Sequence of chain 1.B:
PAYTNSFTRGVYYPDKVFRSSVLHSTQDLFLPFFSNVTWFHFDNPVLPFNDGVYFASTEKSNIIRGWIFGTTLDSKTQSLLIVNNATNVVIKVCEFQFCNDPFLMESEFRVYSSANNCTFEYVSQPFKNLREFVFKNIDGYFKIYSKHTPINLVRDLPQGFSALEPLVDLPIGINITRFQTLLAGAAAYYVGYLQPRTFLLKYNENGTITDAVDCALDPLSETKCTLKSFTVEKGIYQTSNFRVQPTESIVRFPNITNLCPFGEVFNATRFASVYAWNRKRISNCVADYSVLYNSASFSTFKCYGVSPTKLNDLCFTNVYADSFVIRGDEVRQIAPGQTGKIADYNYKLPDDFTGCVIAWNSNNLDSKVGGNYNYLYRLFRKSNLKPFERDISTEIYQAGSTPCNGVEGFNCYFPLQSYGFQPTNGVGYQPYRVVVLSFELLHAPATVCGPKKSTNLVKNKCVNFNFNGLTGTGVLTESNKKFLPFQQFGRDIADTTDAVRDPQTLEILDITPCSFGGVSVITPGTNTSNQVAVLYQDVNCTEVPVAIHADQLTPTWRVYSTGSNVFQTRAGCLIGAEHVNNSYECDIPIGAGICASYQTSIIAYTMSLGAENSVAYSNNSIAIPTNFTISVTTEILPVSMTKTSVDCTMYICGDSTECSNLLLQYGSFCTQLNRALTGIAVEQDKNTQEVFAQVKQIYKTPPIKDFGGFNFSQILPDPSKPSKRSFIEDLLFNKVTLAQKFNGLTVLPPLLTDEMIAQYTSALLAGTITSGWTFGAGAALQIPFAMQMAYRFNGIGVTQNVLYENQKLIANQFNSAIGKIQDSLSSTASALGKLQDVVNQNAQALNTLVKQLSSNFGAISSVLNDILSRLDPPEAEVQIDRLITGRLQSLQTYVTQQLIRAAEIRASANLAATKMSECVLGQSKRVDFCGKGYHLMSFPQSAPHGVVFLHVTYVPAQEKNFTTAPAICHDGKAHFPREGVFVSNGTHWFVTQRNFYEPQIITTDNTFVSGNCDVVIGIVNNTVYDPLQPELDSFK

Binding-site contacts:
Ligand atom O7 contacts residue ASN280 of chain 1.B at 4.3 Å.
Ligand atom C3 contacts residue ASN282 of chain 1.B at 3.8 Å.
Ligand atom O7 contacts residue ASN282 of chain 1.B at 4.0 Å.
Ligand atom O5 contacts residue ASN282 of chain 1.B at 2.4 Å (h-bond).
Ligand atom C7 contacts residue ASN280 of chain 1.B at 4.0 Å.
Ligand atom N2 contacts residue ASN282 of chain 1.B at 2.9 Å (h-bond).
Ligand atom C1 contacts residue ASN282 of chain 1.B at 1.4 Å.
Ligand atom C4 contacts residue ASN282 of chain 1.B at 4.2 Å.
Ligand atom C8 contacts residue ASN280 of chain 1.B at 3.5 Å.
Ligand atom C7 contacts residue ASN282 of chain 1.B at 3.7 Å.
Ligand atom C5 contacts residue ASN282 of chain 1.B at 3.7 Å.
Ligand atom C2 contacts residue ASN282 of chain 1.B at 2.5 Å.

This protein binds this small molecule.
Small molecule (SMILES): CC(=O)N[C@@H]1[C@@H](O)[C@H](O)[C@@H](CO)O[C@H]1O